Sequence of chain 1.A:
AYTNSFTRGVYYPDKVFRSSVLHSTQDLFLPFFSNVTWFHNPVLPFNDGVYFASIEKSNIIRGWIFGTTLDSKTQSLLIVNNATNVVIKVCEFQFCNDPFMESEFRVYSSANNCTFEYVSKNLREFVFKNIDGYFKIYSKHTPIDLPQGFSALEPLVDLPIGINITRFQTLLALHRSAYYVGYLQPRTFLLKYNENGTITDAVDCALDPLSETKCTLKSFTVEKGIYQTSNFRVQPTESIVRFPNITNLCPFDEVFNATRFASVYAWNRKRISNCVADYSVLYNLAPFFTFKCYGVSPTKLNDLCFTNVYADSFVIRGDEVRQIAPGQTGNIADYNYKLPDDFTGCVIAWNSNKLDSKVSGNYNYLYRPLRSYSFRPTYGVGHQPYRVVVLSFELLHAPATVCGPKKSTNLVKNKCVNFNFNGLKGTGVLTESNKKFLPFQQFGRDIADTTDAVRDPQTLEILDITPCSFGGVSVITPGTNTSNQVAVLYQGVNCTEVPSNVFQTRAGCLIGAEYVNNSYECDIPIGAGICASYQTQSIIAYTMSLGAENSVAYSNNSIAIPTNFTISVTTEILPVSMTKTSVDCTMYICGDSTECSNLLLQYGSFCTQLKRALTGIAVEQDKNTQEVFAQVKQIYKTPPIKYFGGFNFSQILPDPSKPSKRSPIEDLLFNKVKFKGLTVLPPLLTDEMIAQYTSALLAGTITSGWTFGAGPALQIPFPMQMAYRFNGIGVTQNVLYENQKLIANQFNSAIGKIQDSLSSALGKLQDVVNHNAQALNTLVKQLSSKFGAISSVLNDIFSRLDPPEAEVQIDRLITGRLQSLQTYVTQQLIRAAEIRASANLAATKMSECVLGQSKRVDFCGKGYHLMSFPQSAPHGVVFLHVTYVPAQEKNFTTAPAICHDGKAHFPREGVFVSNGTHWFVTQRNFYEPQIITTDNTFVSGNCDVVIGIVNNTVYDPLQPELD

Binding-site contacts:
Ligand atom N2 contacts residue TYR28 of chain 1.A at 3.8 Å.
Ligand atom C1 contacts residue ASN61 of chain 1.A at 1.4 Å.
Ligand atom O7 contacts residue ASN61 of chain 1.A at 3.9 Å.
Ligand atom C7 contacts residue ASN61 of chain 1.A at 3.4 Å.
Ligand atom C3 contacts residue ASN61 of chain 1.A at 3.8 Å.
Ligand atom C3 contacts residue TYR28 of chain 1.A at 3.9 Å (hydrophobic).
Ligand atom C5 contacts residue TYR28 of chain 1.A at 4.0 Å (hydrophobic).
Ligand atom C4 contacts residue TYR28 of chain 1.A at 4.4 Å (hydrophobic).
Ligand atom C8 contacts residue THR29 of chain 1.A at 4.3 Å.
Ligand atom O5 contacts residue ASN61 of chain 1.A at 2.4 Å (h-bond).
Ligand atom C7 contacts residue ASN30 of chain 1.A at 4.4 Å.
Ligand atom O4 contacts residue TYR28 of chain 1.A at 4.2 Å.
Ligand atom C8 contacts residue ASN61 of chain 1.A at 3.6 Å.
Ligand atom C1 contacts residue TYR28 of chain 1.A at 4.0 Å (hydrophobic).
Ligand atom C8 contacts residue ASN30 of chain 1.A at 3.3 Å.
Ligand atom N2 contacts residue ASN61 of chain 1.A at 2.8 Å (h-bond).
Ligand atom C4 contacts residue ASN61 of chain 1.A at 4.3 Å.
Ligand atom C2 contacts residue ASN61 of chain 1.A at 2.5 Å.
Ligand atom O6 contacts residue TYR28 of chain 1.A at 4.3 Å.
Ligand atom C2 contacts residue TYR28 of chain 1.A at 4.3 Å (hydrophobic).
Ligand atom C5 contacts residue ASN61 of chain 1.A at 3.6 Å.

This protein binds this small molecule.
Small molecule (SMILES): CC(=O)N[C@@H]1[C@@H](O)[C@H](O)[C@@H](CO)O[C@H]1O